Sequence of chain 1.A:
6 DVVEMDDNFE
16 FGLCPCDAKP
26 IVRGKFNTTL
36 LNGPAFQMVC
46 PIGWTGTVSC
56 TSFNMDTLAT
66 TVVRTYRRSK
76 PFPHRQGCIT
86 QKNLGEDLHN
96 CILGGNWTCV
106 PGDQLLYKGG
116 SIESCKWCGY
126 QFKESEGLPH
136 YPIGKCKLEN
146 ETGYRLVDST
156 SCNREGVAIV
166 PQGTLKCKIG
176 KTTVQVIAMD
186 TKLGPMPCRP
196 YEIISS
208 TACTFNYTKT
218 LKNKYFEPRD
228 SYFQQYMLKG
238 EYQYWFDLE

Binding-site contacts:
Ligand atom C2 contacts residue ASN213 of chain 1.A at 2.4 Å.
Ligand atom C1 contacts residue ASN213 of chain 1.A at 1.5 Å.
Ligand atom C7 contacts residue ASN213 of chain 1.A at 3.2 Å.
Ligand atom O6 contacts residue SER200 of chain 1.A at 2.8 Å (h-bond).
Ligand atom O7 contacts residue TRP242 of chain 1.A at 4.0 Å.
Ligand atom O5 contacts residue SER200 of chain 1.A at 3.7 Å.
Ligand atom N2 contacts residue ASN213 of chain 1.A at 2.8 Å (h-bond).
Ligand atom C3 contacts residue ASN213 of chain 1.A at 3.7 Å.
Ligand atom C4 contacts residue ASN213 of chain 1.A at 4.2 Å.
Ligand atom O7 contacts residue ASN213 of chain 1.A at 4.1 Å.
Ligand atom O6 contacts residue ASN213 of chain 1.A at 3.5 Å (h-bond).
Ligand atom C8 contacts residue ASN213 of chain 1.A at 3.3 Å.
Ligand atom C8 contacts residue ILE198 of chain 1.A at 4.3 Å (hydrophobic).
Ligand atom C6 contacts residue ASN213 of chain 1.A at 4.2 Å.
Ligand atom C6 contacts residue SER200 of chain 1.A at 4.1 Å.
Ligand atom O5 contacts residue ASN213 of chain 1.A at 2.4 Å (h-bond).
Ligand atom C5 contacts residue ASN213 of chain 1.A at 3.7 Å.

A small-molecule ligand and the protein it binds are described below.
Small molecule (SMILES): CC(=O)N[C@H]1[C@H](O[C@H]2[C@H](O)[C@@H](NC(C)=O)CO[C@@H]2CO)O[C@H](CO)[C@@H](O)[C@@H]1O